Sequence of chain 1.A:
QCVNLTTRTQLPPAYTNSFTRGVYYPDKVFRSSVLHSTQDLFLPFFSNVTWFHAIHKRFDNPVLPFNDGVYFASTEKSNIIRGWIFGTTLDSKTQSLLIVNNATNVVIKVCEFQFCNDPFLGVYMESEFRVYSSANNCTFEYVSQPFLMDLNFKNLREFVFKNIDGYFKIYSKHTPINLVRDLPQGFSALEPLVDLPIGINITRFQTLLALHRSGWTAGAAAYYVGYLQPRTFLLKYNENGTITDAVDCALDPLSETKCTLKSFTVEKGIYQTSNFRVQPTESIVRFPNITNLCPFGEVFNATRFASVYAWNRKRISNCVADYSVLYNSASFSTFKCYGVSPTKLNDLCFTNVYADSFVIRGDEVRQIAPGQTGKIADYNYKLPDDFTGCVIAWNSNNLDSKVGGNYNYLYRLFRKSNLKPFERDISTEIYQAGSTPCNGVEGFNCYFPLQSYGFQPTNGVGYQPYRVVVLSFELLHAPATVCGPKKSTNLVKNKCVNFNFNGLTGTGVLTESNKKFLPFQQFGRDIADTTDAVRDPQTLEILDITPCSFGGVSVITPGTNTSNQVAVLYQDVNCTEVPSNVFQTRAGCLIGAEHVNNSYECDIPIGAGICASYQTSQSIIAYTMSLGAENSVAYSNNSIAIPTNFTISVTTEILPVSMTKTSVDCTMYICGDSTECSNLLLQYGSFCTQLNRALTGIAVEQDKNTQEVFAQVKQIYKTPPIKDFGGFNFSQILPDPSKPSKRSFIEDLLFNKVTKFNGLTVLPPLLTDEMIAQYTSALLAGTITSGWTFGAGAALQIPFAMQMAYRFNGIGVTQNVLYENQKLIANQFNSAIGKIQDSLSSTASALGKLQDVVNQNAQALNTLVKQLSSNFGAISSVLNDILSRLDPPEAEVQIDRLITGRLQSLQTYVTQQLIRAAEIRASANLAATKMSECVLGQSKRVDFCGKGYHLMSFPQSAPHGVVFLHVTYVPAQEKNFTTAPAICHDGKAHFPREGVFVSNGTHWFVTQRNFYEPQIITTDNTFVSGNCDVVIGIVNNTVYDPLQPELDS

This protein binds this small molecule.
Small molecule (SMILES): CC(=O)N[C@H]1[C@H](O[C@H]2[C@H](O)[C@@H](NC(C)=O)CO[C@@H]2CO)O[C@H](CO)[C@@H](O)[C@@H]1O

Binding-site contacts:
Ligand atom O7 contacts residue ASN1098 of chain 1.A at 3.2 Å (h-bond).
Ligand atom N2 contacts residue ASN1098 of chain 1.A at 2.9 Å (h-bond).
Ligand atom O7 contacts residue HIS1101 of chain 1.A at 3.7 Å.
Ligand atom C4 contacts residue ASN1098 of chain 1.A at 4.2 Å.
Ligand atom N2 contacts residue THR1100 of chain 1.A at 3.3 Å (h-bond).
Ligand atom O5 contacts residue HIS1101 of chain 1.A at 4.4 Å.
Ligand atom O4 contacts residue HIS1101 of chain 1.A at 3.9 Å.
Ligand atom C1 contacts residue THR1100 of chain 1.A at 3.9 Å.
Ligand atom O5 contacts residue PHE1103 of chain 1.A at 3.7 Å.
Ligand atom O6 contacts residue PHE1103 of chain 1.A at 4.1 Å.
Ligand atom C1 contacts residue ASN1098 of chain 1.A at 1.4 Å.
Ligand atom C1 contacts residue PHE1103 of chain 1.A at 4.4 Å (hydrophobic).
Ligand atom C7 contacts residue THR1100 of chain 1.A at 4.3 Å.
Ligand atom C8 contacts residue ASN1098 of chain 1.A at 3.8 Å.
Ligand atom C7 contacts residue HIS1101 of chain 1.A at 4.0 Å.
Ligand atom C4 contacts residue HIS1101 of chain 1.A at 4.2 Å.
Ligand atom C6 contacts residue PHE1103 of chain 1.A at 3.5 Å (hydrophobic).
Ligand atom C2 contacts residue THR1100 of chain 1.A at 3.9 Å.
Ligand atom C1 contacts residue HIS1101 of chain 1.A at 4.2 Å.
Ligand atom C3 contacts residue HIS1101 of chain 1.A at 3.9 Å.
Ligand atom C5 contacts residue PHE1103 of chain 1.A at 4.0 Å (hydrophobic).
Ligand atom C3 contacts residue THR1100 of chain 1.A at 3.8 Å.
Ligand atom O5 contacts residue ASN1098 of chain 1.A at 2.4 Å (h-bond).
Ligand atom C8 contacts residue HIS1101 of chain 1.A at 4.2 Å.
Ligand atom C8 contacts residue THR1100 of chain 1.A at 4.4 Å.
Ligand atom C5 contacts residue ASN1098 of chain 1.A at 3.7 Å.
Ligand atom C2 contacts residue ASN1098 of chain 1.A at 2.5 Å.
Ligand atom C5 contacts residue HIS1101 of chain 1.A at 3.8 Å.
Ligand atom C7 contacts residue ASN1098 of chain 1.A at 3.2 Å.
Ligand atom C3 contacts residue ASN1098 of chain 1.A at 3.8 Å.